Sequence of chain 6.G:
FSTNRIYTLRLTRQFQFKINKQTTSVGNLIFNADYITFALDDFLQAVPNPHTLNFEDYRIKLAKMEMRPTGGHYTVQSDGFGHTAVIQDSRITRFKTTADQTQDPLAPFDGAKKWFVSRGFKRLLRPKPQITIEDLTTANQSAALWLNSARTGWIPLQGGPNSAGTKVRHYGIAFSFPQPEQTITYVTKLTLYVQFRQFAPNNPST

Binding-site contacts:
Ligand atom P contacts residue ARG61 of chain 6.C at 3.6 Å.
Ligand atom N1 contacts residue THR59 of chain 6.C at 4.0 Å.
Ligand atom C8 contacts residue TYR244 of chain 6.C at 3.2 Å (hydrophobic).
Ligand atom O2 contacts residue GLN246 of chain 6.C at 2.5 Å (h-bond).
Ligand atom O3' contacts residue ARG61 of chain 6.C at 3.9 Å.
Ligand atom C6 contacts residue LEU175 of chain 6.C at 3.8 Å (hydrophobic).
Ligand atom OP2 contacts residue TYR244 of chain 6.C at 2.8 Å (h-bond).
Ligand atom O6 contacts residue LYS115 of chain 6.C at 3.6 Å.
Ligand atom OP1 contacts residue LYS165 of chain 6.G at 2.8 Å (salt-bridge).
Ligand atom C7 contacts residue ARG56 of chain 2.A at 3.9 Å.
Ligand atom C2 contacts residue GLN246 of chain 6.C at 3.7 Å.
Ligand atom N9 contacts residue LEU175 of chain 6.C at 3.7 Å.
Ligand atom C8 contacts residue LYS115 of chain 6.C at 3.9 Å.
Ligand atom O6 contacts residue LYS173 of chain 6.C at 3.1 Å.
Ligand atom C4 contacts residue LEU175 of chain 6.C at 3.6 Å (hydrophobic).
Ligand atom C5' contacts residue LEU113 of chain 6.C at 3.9 Å (hydrophobic).
Ligand atom C5 contacts residue LYS173 of chain 6.C at 3.8 Å.
Ligand atom C7 contacts residue PHE52 of chain 2.A at 3.7 Å (hydrophobic).
Ligand atom OP1 contacts residue ALA163 of chain 6.G at 3.8 Å.
Ligand atom C5 contacts residue LEU175 of chain 6.C at 3.8 Å (hydrophobic).
Ligand atom OP2 contacts residue LYS165 of chain 6.G at 3.2 Å (salt-bridge).
Ligand atom N3 contacts residue THR59 of chain 6.C at 3.2 Å (h-bond).
Ligand atom C2 contacts residue THR59 of chain 6.C at 3.5 Å.
Ligand atom OP2 contacts residue ARG61 of chain 6.C at 2.8 Å (salt-bridge).
Ligand atom O4 contacts residue ARG56 of chain 2.A at 3.2 Å (salt-bridge).
Ligand atom P contacts residue TYR244 of chain 6.C at 3.9 Å.
Ligand atom N4 contacts residue LYS173 of chain 6.C at 3.6 Å (salt-bridge).
Ligand atom OP1 contacts residue LYS164 of chain 6.G at 3.4 Å.
Ligand atom C5 contacts residue LYS115 of chain 6.C at 3.8 Å.
Ligand atom O3' contacts residue LYS112 of chain 6.C at 3.5 Å.
Ligand atom N7 contacts residue LYS115 of chain 6.C at 2.9 Å (salt-bridge).
Ligand atom OP1 contacts residue ARG61 of chain 6.C at 3.9 Å.
Ligand atom O2 contacts residue THR59 of chain 6.C at 3.4 Å (h-bond).
Ligand atom C2' contacts residue TYR244 of chain 6.C at 3.7 Å (hydrophobic).
Ligand atom C8 contacts residue LEU175 of chain 6.C at 3.9 Å (hydrophobic).
Ligand atom O6 contacts residue LEU175 of chain 6.C at 3.9 Å.
Ligand atom OP1 contacts residue PHE52 of chain 2.A at 3.1 Å.
Ligand atom P contacts residue LYS165 of chain 6.G at 3.9 Å.
Ligand atom O5' contacts residue TYR244 of chain 6.C at 3.7 Å.
Ligand atom N7 contacts residue TYR244 of chain 6.C at 3.9 Å.

Sequence of chain 2.A:
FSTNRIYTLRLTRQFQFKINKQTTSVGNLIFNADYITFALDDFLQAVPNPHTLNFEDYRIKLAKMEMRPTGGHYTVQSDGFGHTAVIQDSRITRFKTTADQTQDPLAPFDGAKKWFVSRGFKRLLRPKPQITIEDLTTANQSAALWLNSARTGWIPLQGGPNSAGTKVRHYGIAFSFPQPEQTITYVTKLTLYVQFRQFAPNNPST

Sequence of chain 6.C:
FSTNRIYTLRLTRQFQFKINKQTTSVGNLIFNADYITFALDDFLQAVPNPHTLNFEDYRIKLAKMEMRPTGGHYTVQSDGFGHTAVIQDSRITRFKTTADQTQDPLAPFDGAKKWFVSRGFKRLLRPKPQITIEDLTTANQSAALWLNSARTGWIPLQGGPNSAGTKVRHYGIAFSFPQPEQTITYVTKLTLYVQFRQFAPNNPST

A small-molecule ligand and the protein it binds are described below.
Small molecule (SMILES): Cc1cn([C@H]2C[C@H](O)[C@@H](CO[P](=O)(O)O[C@H]3C[C@H](n4cnc5c(=O)[nH]c(N)nc54)O[C@@H]3CO[P](=O)(O)O[C@H]3C[C@H](n4ccc(N)nc4=O)O[C@@H]3COP(=O)=O)O2)c(=O)[nH]c1=O